Binding-site contacts:
Ligand atom C06 contacts residue ASP48 of chain 1.A at 1.6 Å.
Ligand atom C11 contacts residue ALA217 of chain 1.A at 3.2 Å (hydrophobic).
Ligand atom C10 contacts residue GLN262 of chain 1.A at 2.8 Å.
Ligand atom C15 contacts residue ARG24 of chain 1.A at 4.1 Å.
Ligand atom O09 contacts residue TYR46 of chain 1.A at 4.1 Å.
Ligand atom O14 contacts residue GLN262 of chain 1.A at 3.6 Å.
Ligand atom C05 contacts residue ASP48 of chain 1.A at 2.8 Å.
Ligand atom O14 contacts residue TYR46 of chain 1.A at 3.9 Å.
Ligand atom C04 contacts residue VAL49 of chain 1.A at 4.4 Å (hydrophobic).
Ligand atom O09 contacts residue ASP48 of chain 1.A at 4.2 Å.
Ligand atom C04 contacts residue ILE219 of chain 1.A at 4.4 Å (hydrophobic).
Ligand atom C01 contacts residue VAL49 of chain 1.A at 4.1 Å (hydrophobic).
Ligand atom C12 contacts residue GLN262 of chain 1.A at 2.8 Å.
Ligand atom C08 contacts residue VAL49 of chain 1.A at 4.4 Å (hydrophobic).
Ligand atom N07 contacts residue ASP48 of chain 1.A at 4.0 Å.
Ligand atom N07 contacts residue ILE219 of chain 1.A at 4.2 Å.
Ligand atom N13 contacts residue TYR46 of chain 1.A at 4.0 Å.
Ligand atom N07 contacts residue VAL49 of chain 1.A at 3.8 Å.
Ligand atom C08 contacts residue GLN262 of chain 1.A at 3.5 Å.
Ligand atom C02 contacts residue ASP48 of chain 1.A at 2.2 Å.
Ligand atom C01 contacts residue ASP48 of chain 1.A at 1.0 Å.
Ligand atom C05 contacts residue VAL49 of chain 1.A at 3.7 Å (hydrophobic).
Ligand atom O16 contacts residue ARG24 of chain 1.A at 4.0 Å.
Ligand atom C10 contacts residue ALA217 of chain 1.A at 3.9 Å (hydrophobic).
Ligand atom C04 contacts residue ASP48 of chain 1.A at 3.3 Å.
Ligand atom O14 contacts residue ALA217 of chain 1.A at 4.2 Å.
Ligand atom C03 contacts residue ASP48 of chain 1.A at 3.1 Å.
Ligand atom C11 contacts residue ILE219 of chain 1.A at 4.3 Å (hydrophobic).
Ligand atom N07 contacts residue GLN262 of chain 1.A at 3.3 Å (h-bond).
Ligand atom N13 contacts residue ALA217 of chain 1.A at 4.0 Å.
Ligand atom C06 contacts residue VAL49 of chain 1.A at 3.5 Å (hydrophobic).
Ligand atom O17 contacts residue ARG24 of chain 1.A at 3.7 Å.
Ligand atom C11 contacts residue GLN262 of chain 1.A at 2.0 Å.
Ligand atom N13 contacts residue GLN262 of chain 1.A at 3.7 Å.
Ligand atom C12 contacts residue ALA217 of chain 1.A at 3.3 Å (hydrophobic).

Sequence of chain 1.A:
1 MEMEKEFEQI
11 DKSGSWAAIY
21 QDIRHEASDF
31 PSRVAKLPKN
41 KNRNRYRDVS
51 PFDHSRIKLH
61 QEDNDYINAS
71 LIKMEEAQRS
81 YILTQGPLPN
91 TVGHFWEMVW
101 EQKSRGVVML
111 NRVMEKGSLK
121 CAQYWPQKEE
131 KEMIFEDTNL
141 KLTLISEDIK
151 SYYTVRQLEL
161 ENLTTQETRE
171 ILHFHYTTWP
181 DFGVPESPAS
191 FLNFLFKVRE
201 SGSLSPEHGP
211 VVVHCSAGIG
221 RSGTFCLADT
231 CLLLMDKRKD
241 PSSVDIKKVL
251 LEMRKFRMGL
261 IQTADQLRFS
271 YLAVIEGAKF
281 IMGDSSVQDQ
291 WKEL

The protein below binds the small molecule below.
Small molecule (SMILES): O=C(O)c1cccc(NC(=O)c2ccno2)c1